Sequence of chain 1.A:
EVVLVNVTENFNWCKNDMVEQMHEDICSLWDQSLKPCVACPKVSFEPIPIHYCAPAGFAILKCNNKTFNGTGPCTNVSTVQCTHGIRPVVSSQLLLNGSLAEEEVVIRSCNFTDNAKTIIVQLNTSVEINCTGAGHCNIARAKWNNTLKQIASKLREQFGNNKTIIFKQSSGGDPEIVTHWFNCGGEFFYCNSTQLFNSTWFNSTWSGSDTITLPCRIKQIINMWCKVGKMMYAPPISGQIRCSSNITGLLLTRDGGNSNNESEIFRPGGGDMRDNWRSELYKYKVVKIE

Binding-site contacts:
Ligand atom O5 contacts residue ASN222 of chain 1.A at 2.4 Å (h-bond).
Ligand atom C8 contacts residue ILE185 of chain 1.A at 3.6 Å (hydrophobic).
Ligand atom C6 contacts residue SER223 of chain 1.A at 4.3 Å.
Ligand atom C7 contacts residue ASN222 of chain 1.A at 3.8 Å.
Ligand atom O5 contacts residue SER223 of chain 1.A at 4.0 Å.
Ligand atom C8 contacts residue THR219 of chain 1.A at 3.9 Å.
Ligand atom C7 contacts residue THR219 of chain 1.A at 4.0 Å.
Ligand atom C5 contacts residue ASN222 of chain 1.A at 3.6 Å.
Ligand atom O7 contacts residue ASN222 of chain 1.A at 4.2 Å.
Ligand atom C4 contacts residue ASN222 of chain 1.A at 4.1 Å.
Ligand atom C1 contacts residue ASN222 of chain 1.A at 1.4 Å.
Ligand atom C3 contacts residue ASN222 of chain 1.A at 3.6 Å.
Ligand atom O7 contacts residue THR183 of chain 1.A at 4.0 Å.
Ligand atom C1 contacts residue SER223 of chain 1.A at 4.3 Å.
Ligand atom C7 contacts residue ILE185 of chain 1.A at 4.2 Å (hydrophobic).
Ligand atom O7 contacts residue ILE185 of chain 1.A at 4.1 Å.
Ligand atom C7 contacts residue THR183 of chain 1.A at 4.5 Å.
Ligand atom N2 contacts residue THR219 of chain 1.A at 3.4 Å (h-bond).
Ligand atom O6 contacts residue SER223 of chain 1.A at 3.1 Å (h-bond).
Ligand atom C2 contacts residue THR219 of chain 1.A at 4.5 Å.
Ligand atom N2 contacts residue ASN222 of chain 1.A at 2.6 Å (h-bond).
Ligand atom C2 contacts residue ASN222 of chain 1.A at 2.2 Å.

The small molecule below binds the protein below.
Small molecule (SMILES): CC(=O)N[C@@H]1[C@@H](O)[C@H](O)[C@@H](CO)O[C@H]1O